This small molecule binds to this protein.
Small molecule (SMILES): C[N+](C)(C)CC#CCOC1=NOCC1

Binding-site contacts:
Ligand atom C01 contacts residue CYS308 of chain 1.A at 3.6 Å (hydrophobic).
Ligand atom C14 contacts residue ASN108 of chain 1.A at 3.6 Å.
Ligand atom C04 contacts residue TYR104 of chain 1.A at 3.5 Å (hydrophobic).
Ligand atom N11 contacts residue PHE195 of chain 1.A at 3.5 Å.
Ligand atom C14 contacts residue TRP279 of chain 1.A at 3.3 Å (hydrophobic).
Ligand atom C08 contacts residue TRP279 of chain 1.A at 4.0 Å (hydrophobic).
Ligand atom C06 contacts residue SER107 of chain 1.A at 3.2 Å.
Ligand atom N11 contacts residue ALA194 of chain 1.A at 4.0 Å.
Ligand atom C10 contacts residue ALA194 of chain 1.A at 4.0 Å (hydrophobic).
Ligand atom N11 contacts residue ASN283 of chain 1.A at 3.3 Å (h-bond).
Ligand atom C08 contacts residue SER107 of chain 1.A at 4.0 Å.
Ligand atom C13 contacts residue ALA194 of chain 1.A at 2.8 Å (hydrophobic).
Ligand atom C05 contacts residue ASP103 of chain 1.A at 4.0 Å.
Ligand atom C05 contacts residue CYS308 of chain 1.A at 3.9 Å (hydrophobic).
Ligand atom N11 contacts residue TRP279 of chain 1.A at 2.9 Å.
Ligand atom C13 contacts residue ASN108 of chain 1.A at 3.8 Å.
Ligand atom C13 contacts residue TRP279 of chain 1.A at 3.5 Å (hydrophobic).
Ligand atom C05 contacts residue SER107 of chain 1.A at 3.2 Å.
Ligand atom O09 contacts residue TRP279 of chain 1.A at 3.4 Å.
Ligand atom C03 contacts residue ASP103 of chain 1.A at 4.1 Å.
Ligand atom C04 contacts residue TYR305 of chain 1.A at 3.2 Å (hydrophobic).
Ligand atom C07 contacts residue TRP279 of chain 1.A at 4.1 Å (hydrophobic).
Ligand atom C03 contacts residue TYR309 of chain 1.A at 3.6 Å (hydrophobic).
Ligand atom O12 contacts residue TRP279 of chain 1.A at 3.1 Å.
Ligand atom C01 contacts residue TYR282 of chain 1.A at 3.4 Å (hydrophobic).
Ligand atom O12 contacts residue ASN283 of chain 1.A at 4.2 Å.
Ligand atom O12 contacts residue PHE195 of chain 1.A at 3.0 Å.
Ligand atom N02 contacts residue ASP103 of chain 1.A at 4.1 Å.
Ligand atom C10 contacts residue TRP279 of chain 1.A at 2.9 Å (hydrophobic).
Ligand atom C13 contacts residue VAL111 of chain 1.A at 3.7 Å (hydrophobic).
Ligand atom C03 contacts residue CYS308 of chain 1.A at 3.7 Å (hydrophobic).
Ligand atom O12 contacts residue ALA194 of chain 1.A at 3.2 Å (h-bond).
Ligand atom O09 contacts residue TYR282 of chain 1.A at 3.8 Å.
Ligand atom C14 contacts residue ALA194 of chain 1.A at 3.6 Å (hydrophobic).
Ligand atom C06 contacts residue CYS308 of chain 1.A at 4.1 Å (hydrophobic).
Ligand atom C07 contacts residue SER107 of chain 1.A at 3.4 Å.
Ligand atom C03 contacts residue TYR305 of chain 1.A at 3.4 Å (hydrophobic).
Ligand atom C04 contacts residue ASP103 of chain 1.A at 3.4 Å.
Ligand atom N02 contacts residue CYS308 of chain 1.A at 4.1 Å.
Ligand atom C13 contacts residue PHE195 of chain 1.A at 3.9 Å (hydrophobic).

Sequence of chain 1.A:
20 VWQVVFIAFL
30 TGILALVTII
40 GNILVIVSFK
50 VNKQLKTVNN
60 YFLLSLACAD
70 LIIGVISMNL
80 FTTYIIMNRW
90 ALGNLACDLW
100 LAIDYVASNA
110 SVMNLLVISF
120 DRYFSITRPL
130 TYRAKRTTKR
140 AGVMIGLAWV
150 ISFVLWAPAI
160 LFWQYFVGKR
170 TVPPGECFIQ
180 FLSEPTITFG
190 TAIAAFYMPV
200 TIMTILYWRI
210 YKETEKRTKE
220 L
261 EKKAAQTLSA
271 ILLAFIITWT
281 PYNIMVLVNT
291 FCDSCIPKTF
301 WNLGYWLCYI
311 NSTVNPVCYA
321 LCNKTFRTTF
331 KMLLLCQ